This protein binds this small molecule.
Small molecule (SMILES): CC(=O)N[C@H]1[C@H](O[C@H]2[C@H](O)[C@@H](NC(C)=O)CO[C@@H]2CO)O[C@H](CO)[C@@H](O[C@@H]2O[C@H](CO)[C@@H](O)[C@H](O)[C@@H]2O)[C@@H]1O

Binding-site contacts:
Ligand atom C8 contacts residue ASN268 of chain 1.A at 4.4 Å.
Ligand atom O5 contacts residue ASN268 of chain 1.A at 2.4 Å (h-bond).
Ligand atom C3 contacts residue ASN268 of chain 1.A at 3.8 Å.
Ligand atom C1 contacts residue PHE300 of chain 1.A at 3.9 Å (hydrophobic).
Ligand atom C3 contacts residue PHE300 of chain 1.A at 4.5 Å (hydrophobic).
Ligand atom C8 contacts residue PHE300 of chain 1.A at 4.0 Å (hydrophobic).
Ligand atom O7 contacts residue ASN268 of chain 1.A at 3.1 Å (h-bond).
Ligand atom C2 contacts residue ASN268 of chain 1.A at 2.5 Å.
Ligand atom O5 contacts residue ILE269 of chain 1.A at 4.0 Å.
Ligand atom O5 contacts residue PHE300 of chain 1.A at 4.1 Å.
Ligand atom C6 contacts residue PHE300 of chain 1.A at 4.5 Å (hydrophobic).
Ligand atom C1 contacts residue ASN268 of chain 1.A at 1.4 Å.
Ligand atom C6 contacts residue THR270 of chain 1.A at 3.5 Å.
Ligand atom N2 contacts residue ASN268 of chain 1.A at 2.9 Å (h-bond).
Ligand atom O5 contacts residue THR270 of chain 1.A at 3.8 Å.
Ligand atom O7 contacts residue PHE300 of chain 1.A at 4.2 Å.
Ligand atom C4 contacts residue ASN268 of chain 1.A at 4.2 Å.
Ligand atom C7 contacts residue ASN268 of chain 1.A at 3.2 Å.
Ligand atom C6 contacts residue ILE269 of chain 1.A at 4.1 Å (hydrophobic).
Ligand atom C7 contacts residue PHE300 of chain 1.A at 4.5 Å (hydrophobic).
Ligand atom C8 contacts residue ILE264 of chain 1.A at 4.0 Å (hydrophobic).
Ligand atom C5 contacts residue PHE300 of chain 1.A at 3.8 Å (hydrophobic).
Ligand atom C5 contacts residue ILE269 of chain 1.A at 4.4 Å (hydrophobic).
Ligand atom C5 contacts residue ASN268 of chain 1.A at 3.7 Å.
Ligand atom O6 contacts residue THR270 of chain 1.A at 3.2 Å.
Ligand atom C5 contacts residue THR270 of chain 1.A at 4.3 Å.
Ligand atom C4 contacts residue PHE300 of chain 1.A at 4.5 Å (hydrophobic).

Sequence of chain 1.A:
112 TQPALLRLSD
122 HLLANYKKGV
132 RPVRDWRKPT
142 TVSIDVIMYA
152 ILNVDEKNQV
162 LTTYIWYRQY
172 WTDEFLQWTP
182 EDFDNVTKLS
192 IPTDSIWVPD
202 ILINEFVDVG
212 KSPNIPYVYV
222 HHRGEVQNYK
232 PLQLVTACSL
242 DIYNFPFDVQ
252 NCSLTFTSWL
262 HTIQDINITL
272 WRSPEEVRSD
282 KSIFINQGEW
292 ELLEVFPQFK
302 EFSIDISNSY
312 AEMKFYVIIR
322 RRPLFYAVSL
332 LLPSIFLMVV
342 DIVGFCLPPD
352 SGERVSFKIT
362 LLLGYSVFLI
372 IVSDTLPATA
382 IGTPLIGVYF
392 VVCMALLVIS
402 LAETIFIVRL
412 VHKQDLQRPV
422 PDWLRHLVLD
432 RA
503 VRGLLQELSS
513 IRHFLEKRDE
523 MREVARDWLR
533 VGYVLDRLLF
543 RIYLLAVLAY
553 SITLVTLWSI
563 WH